Binding-site contacts:
Ligand atom C10 contacts residue TRP60 of chain 1.A at 4.0 Å (hydrophobic).
Ligand atom C2 contacts residue PRO41 of chain 1.A at 4.1 Å (hydrophobic).
Ligand atom C1 contacts residue ILE38 of chain 1.A at 3.9 Å (hydrophobic).
Ligand atom C3 contacts residue SER40 of chain 1.A at 3.7 Å.
Ligand atom C9 contacts residue PHE42 of chain 1.A at 4.0 Å (hydrophobic).
Ligand atom C31 contacts residue ILE47 of chain 1.A at 3.6 Å (hydrophobic).
Ligand atom C2 contacts residue ILE47 of chain 1.A at 3.7 Å (hydrophobic).
Ligand atom O1 contacts residue LYS88 of chain 1.A at 2.7 Å (salt-bridge).
Ligand atom C6 contacts residue HIS56 of chain 1.A at 3.7 Å.
Ligand atom C2 contacts residue ILE38 of chain 1.A at 3.6 Å (hydrophobic).
Ligand atom C4 contacts residue GLN44 of chain 1.A at 3.4 Å.
Ligand atom C2 contacts residue SER40 of chain 1.A at 3.5 Å.
Ligand atom O3 contacts residue ILE38 of chain 1.A at 4.0 Å.
Ligand atom O3 contacts residue ILE47 of chain 1.A at 3.5 Å.
Ligand atom C3 contacts residue ILE47 of chain 1.A at 3.6 Å (hydrophobic).
Ligand atom C8 contacts residue HIS56 of chain 1.A at 3.8 Å.
Ligand atom C11 contacts residue LYS88 of chain 1.A at 2.9 Å.
Ligand atom C4 contacts residue ILE47 of chain 1.A at 4.0 Å (hydrophobic).
Ligand atom C9 contacts residue TRP60 of chain 1.A at 3.8 Å (hydrophobic).
Ligand atom C1 contacts residue PRO41 of chain 1.A at 3.8 Å (hydrophobic).
Ligand atom O3 contacts residue PRO45 of chain 1.A at 3.6 Å (h-bond).
Ligand atom O1 contacts residue ARG118 of chain 1.A at 3.3 Å (salt-bridge).
Ligand atom O3 contacts residue SER40 of chain 1.A at 3.4 Å.
Ligand atom C12 contacts residue LYS88 of chain 1.A at 2.3 Å.
Ligand atom C6 contacts residue PRO41 of chain 1.A at 4.1 Å (hydrophobic).
Ligand atom O3 contacts residue GLN44 of chain 1.A at 3.8 Å.
Ligand atom C31 contacts residue PRO45 of chain 1.A at 3.5 Å (hydrophobic).
Ligand atom C3 contacts residue GLN44 of chain 1.A at 3.9 Å.
Ligand atom C13 contacts residue LYS88 of chain 1.A at 1.3 Å.
Ligand atom C14 contacts residue LYS88 of chain 1.A at 2.4 Å.
Ligand atom C1 contacts residue GLU39 of chain 1.A at 4.0 Å.
Ligand atom C2 contacts residue GLU39 of chain 1.A at 3.7 Å.
Ligand atom C31 contacts residue GLN44 of chain 1.A at 3.5 Å.
Ligand atom C7 contacts residue HIS56 of chain 1.A at 3.7 Å.
Ligand atom C7 contacts residue ARG118 of chain 1.A at 3.8 Å.
Ligand atom C5 contacts residue HIS56 of chain 1.A at 3.8 Å.
Ligand atom C10 contacts residue HIS56 of chain 1.A at 3.8 Å.
Ligand atom C9 contacts residue HIS56 of chain 1.A at 3.9 Å.
Ligand atom C14 contacts residue TRP60 of chain 1.A at 3.7 Å (hydrophobic).
Ligand atom C14 contacts residue TRP90 of chain 1.A at 3.6 Å (hydrophobic).

Sequence of chain 1.A:
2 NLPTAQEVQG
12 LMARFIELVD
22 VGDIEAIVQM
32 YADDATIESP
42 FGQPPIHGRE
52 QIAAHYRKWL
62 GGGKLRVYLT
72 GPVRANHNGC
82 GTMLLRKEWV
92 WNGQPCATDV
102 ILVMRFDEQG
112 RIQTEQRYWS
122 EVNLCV

The protein below binds the small molecule below.
Small molecule (SMILES): C/C=C/C(=O)c1ccc2cc(OC)ccc2c1